Binding-site contacts:
Ligand atom CA contacts residue ARG97 of chain 1.D at 4.2 Å.
Ligand atom P contacts residue GLN105 of chain 1.D at 4.3 Å.
Ligand atom O1P contacts residue GLN105 of chain 1.D at 3.7 Å.
Ligand atom O contacts residue ARG97 of chain 1.D at 3.7 Å.
Ligand atom CB contacts residue ARG97 of chain 1.D at 4.1 Å.
Ligand atom CB contacts residue SER98 of chain 1.D at 2.9 Å.
Ligand atom O3P contacts residue SER98 of chain 1.D at 4.0 Å.
Ligand atom C contacts residue LYS173 of chain 2.D at 3.0 Å.
Ligand atom OG contacts residue ARG97 of chain 1.D at 3.3 Å (salt-bridge).
Ligand atom CA contacts residue GLY99 of chain 1.D at 4.0 Å.
Ligand atom N contacts residue GLY99 of chain 1.D at 3.3 Å (h-bond).
Ligand atom OXT contacts residue LYS173 of chain 2.D at 3.2 Å (salt-bridge).
Ligand atom O3P contacts residue GLN105 of chain 1.D at 3.2 Å (h-bond).
Ligand atom N contacts residue LYS173 of chain 2.D at 4.0 Å.
Ligand atom O3P contacts residue ARG313 of chain 1.D at 3.4 Å (salt-bridge).
Ligand atom CA contacts residue SER98 of chain 1.D at 3.2 Å.
Ligand atom CA contacts residue LYS173 of chain 2.D at 3.5 Å.
Ligand atom P contacts residue ARG97 of chain 1.D at 3.5 Å.
Ligand atom C contacts residue SER98 of chain 1.D at 4.5 Å.
Ligand atom O contacts residue LYS173 of chain 2.D at 2.8 Å (salt-bridge).
Ligand atom O3P contacts residue ARG97 of chain 1.D at 3.8 Å.
Ligand atom OG contacts residue SER98 of chain 1.D at 4.3 Å.
Ligand atom O1P contacts residue ARG97 of chain 1.D at 2.7 Å (salt-bridge).
Ligand atom N contacts residue SER98 of chain 1.D at 3.6 Å (h-bond).
Ligand atom N contacts residue ARG97 of chain 1.D at 3.1 Å.

Sequence of chain 2.D:
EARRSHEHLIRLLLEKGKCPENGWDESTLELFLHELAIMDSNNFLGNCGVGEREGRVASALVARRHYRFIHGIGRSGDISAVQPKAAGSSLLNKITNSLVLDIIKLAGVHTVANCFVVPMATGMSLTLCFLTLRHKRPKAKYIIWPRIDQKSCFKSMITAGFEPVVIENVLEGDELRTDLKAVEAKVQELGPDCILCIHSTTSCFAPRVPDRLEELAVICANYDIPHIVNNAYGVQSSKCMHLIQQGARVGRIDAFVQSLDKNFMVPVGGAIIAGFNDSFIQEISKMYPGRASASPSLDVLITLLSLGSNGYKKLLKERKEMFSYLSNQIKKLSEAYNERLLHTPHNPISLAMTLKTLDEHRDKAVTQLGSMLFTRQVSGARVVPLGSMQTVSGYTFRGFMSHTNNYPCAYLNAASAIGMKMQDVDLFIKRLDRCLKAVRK

Sequence of chain 1.D:
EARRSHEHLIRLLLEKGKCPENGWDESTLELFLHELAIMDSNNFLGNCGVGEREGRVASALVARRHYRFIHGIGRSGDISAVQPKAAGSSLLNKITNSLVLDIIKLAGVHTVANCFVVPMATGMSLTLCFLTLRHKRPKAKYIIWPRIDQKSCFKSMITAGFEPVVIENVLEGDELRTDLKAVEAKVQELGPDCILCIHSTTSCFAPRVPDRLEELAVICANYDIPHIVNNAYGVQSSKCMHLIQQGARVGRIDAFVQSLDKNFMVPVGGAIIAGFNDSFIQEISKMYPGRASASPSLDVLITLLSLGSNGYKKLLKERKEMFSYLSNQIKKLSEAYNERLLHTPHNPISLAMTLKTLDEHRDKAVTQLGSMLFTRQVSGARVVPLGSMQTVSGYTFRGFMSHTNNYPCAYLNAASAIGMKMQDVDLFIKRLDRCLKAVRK

The protein below binds the small molecule below.
Small molecule (SMILES): N[C@@H](COP(=O)(O)O)C(=O)O